Sequence of chain 2.A:
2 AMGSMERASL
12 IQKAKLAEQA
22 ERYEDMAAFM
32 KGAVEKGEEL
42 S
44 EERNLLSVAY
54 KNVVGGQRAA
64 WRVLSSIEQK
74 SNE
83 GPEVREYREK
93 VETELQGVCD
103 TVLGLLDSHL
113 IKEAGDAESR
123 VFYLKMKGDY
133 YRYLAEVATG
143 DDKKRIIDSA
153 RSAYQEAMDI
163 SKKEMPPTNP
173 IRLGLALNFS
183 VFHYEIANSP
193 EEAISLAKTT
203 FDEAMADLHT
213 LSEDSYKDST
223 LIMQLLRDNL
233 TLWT

Sequence of chain 2.B:
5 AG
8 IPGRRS

Binding-site contacts:
Ligand atom C11 contacts residue GLY176 of chain 2.A at 4.0 Å.
Ligand atom C10 contacts residue ILE224 of chain 2.A at 4.0 Å (hydrophobic).
Ligand atom C04 contacts residue ARG12 of chain 2.B at 3.7 Å.
Ligand atom C11 contacts residue ILE8 of chain 2.B at 3.7 Å (hydrophobic).
Ligand atom C13 contacts residue ILE173 of chain 2.A at 3.7 Å (hydrophobic).
Ligand atom C14 contacts residue ILE173 of chain 2.A at 3.6 Å (hydrophobic).
Ligand atom O16 contacts residue ASN47 of chain 2.A at 3.7 Å.
Ligand atom O16 contacts residue ILE173 of chain 2.A at 4.3 Å.
Ligand atom C13 contacts residue LYS127 of chain 2.A at 3.8 Å.
Ligand atom C10 contacts residue PRO172 of chain 2.A at 3.5 Å (hydrophobic).
Ligand atom C11 contacts residue LYS127 of chain 2.A at 3.0 Å.
Ligand atom O08 contacts residue PRO172 of chain 2.A at 3.2 Å.
Ligand atom C14 contacts residue ASN47 of chain 2.A at 3.7 Å.
Ligand atom C13 contacts residue ASN47 of chain 2.A at 4.3 Å.
Ligand atom C15 contacts residue ILE8 of chain 2.B at 4.1 Å (hydrophobic).
Ligand atom C04 contacts residue SER13 of chain 2.B at 4.3 Å.
Ligand atom C19 contacts residue SER13 of chain 2.B at 4.3 Å.
Ligand atom C10 contacts residue LYS127 of chain 2.A at 4.3 Å.
Ligand atom S07 contacts residue PRO172 of chain 2.A at 4.5 Å.
Ligand atom C19 contacts residue ARG12 of chain 2.B at 4.1 Å.
Ligand atom C11 contacts residue PRO172 of chain 2.A at 3.5 Å (hydrophobic).
Ligand atom C13 contacts residue PHE124 of chain 2.A at 4.2 Å (hydrophobic).
Ligand atom C09 contacts residue ILE173 of chain 2.A at 3.6 Å (hydrophobic).
Ligand atom C10 contacts residue ILE8 of chain 2.B at 4.3 Å (hydrophobic).
Ligand atom C12 contacts residue LYS127 of chain 2.A at 2.5 Å.
Ligand atom C02 contacts residue ARG12 of chain 2.B at 4.1 Å.
Ligand atom C14 contacts residue PHE124 of chain 2.A at 4.5 Å (hydrophobic).
Ligand atom C12 contacts residue ILE8 of chain 2.B at 4.2 Å (hydrophobic).
Ligand atom C15 contacts residue LYS127 of chain 2.A at 1.4 Å.
Ligand atom C01 contacts residue LEU223 of chain 2.A at 4.3 Å (hydrophobic).
Ligand atom C12 contacts residue ILE173 of chain 2.A at 3.8 Å (hydrophobic).
Ligand atom N03 contacts residue ARG12 of chain 2.B at 4.5 Å.
Ligand atom C11 contacts residue ILE173 of chain 2.A at 3.8 Å (hydrophobic).
Ligand atom C10 contacts residue ILE173 of chain 2.A at 3.7 Å (hydrophobic).

A small-molecule ligand and the protein it binds are described below.
Small molecule (SMILES): CC(C)N1CCN(S(=O)(=O)c2ccc(C=O)cc2)CC1